Sequence of chain 1.B:
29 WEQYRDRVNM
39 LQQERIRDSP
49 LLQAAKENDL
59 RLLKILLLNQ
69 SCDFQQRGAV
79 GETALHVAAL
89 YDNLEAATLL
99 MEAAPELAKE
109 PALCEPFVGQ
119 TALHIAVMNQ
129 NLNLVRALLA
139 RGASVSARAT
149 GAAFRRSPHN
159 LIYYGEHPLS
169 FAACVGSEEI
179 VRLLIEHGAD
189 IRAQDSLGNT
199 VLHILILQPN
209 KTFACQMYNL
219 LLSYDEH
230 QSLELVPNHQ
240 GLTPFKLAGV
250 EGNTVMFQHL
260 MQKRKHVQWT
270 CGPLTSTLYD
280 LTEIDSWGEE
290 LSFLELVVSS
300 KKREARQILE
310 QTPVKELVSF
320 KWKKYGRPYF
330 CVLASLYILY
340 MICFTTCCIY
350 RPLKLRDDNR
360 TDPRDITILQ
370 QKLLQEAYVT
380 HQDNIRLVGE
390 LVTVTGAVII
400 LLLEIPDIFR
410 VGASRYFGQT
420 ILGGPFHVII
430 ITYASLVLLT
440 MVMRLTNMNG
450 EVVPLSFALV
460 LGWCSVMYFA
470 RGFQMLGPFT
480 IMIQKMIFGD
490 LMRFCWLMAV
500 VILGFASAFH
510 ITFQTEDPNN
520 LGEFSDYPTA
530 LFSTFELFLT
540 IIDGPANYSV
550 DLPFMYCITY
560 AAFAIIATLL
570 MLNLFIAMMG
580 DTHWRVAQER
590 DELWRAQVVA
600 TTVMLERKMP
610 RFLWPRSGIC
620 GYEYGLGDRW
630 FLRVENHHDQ

This protein binds this small molecule.
Small molecule (SMILES): CCCCCCCC(=O)OC[C@H](COP(=O)(O)O[C@@H]1[C@H](O)[C@H](O)[C@@H](OP(=O)(O)O)[C@H](OP(=O)(O)O)[C@H]1O)OC(=O)CCCCCCC

Binding-site contacts:
Ligand atom C5 contacts residue ARG302 of chain 1.B at 3.6 Å.
Ligand atom C6B contacts residue PHE416 of chain 1.B at 4.3 Å (hydrophobic).
Ligand atom C1B contacts residue GLY417 of chain 1.B at 4.2 Å.
Ligand atom C6 contacts residue LYS484 of chain 1.B at 4.5 Å.
Ligand atom C7B contacts residue PHE416 of chain 1.B at 3.7 Å (hydrophobic).
Ligand atom P1 contacts residue GLN418 of chain 1.B at 4.2 Å.
Ligand atom C2B contacts residue PHE416 of chain 1.B at 4.4 Å (hydrophobic).
Ligand atom O5 contacts residue ARG302 of chain 1.B at 4.2 Å.
Ligand atom O43 contacts residue ARG584 of chain 1.B at 4.3 Å.
Ligand atom O11 contacts residue GLN418 of chain 1.B at 3.5 Å (h-bond).
Ligand atom P5 contacts residue ARG302 of chain 1.B at 3.9 Å.
Ligand atom C1C contacts residue THR419 of chain 1.B at 3.9 Å.
Ligand atom O12 contacts residue GLN418 of chain 1.B at 3.4 Å.
Ligand atom C8B contacts residue PHE416 of chain 1.B at 3.9 Å (hydrophobic).
Ligand atom O53 contacts residue ARG302 of chain 1.B at 3.6 Å.
Ligand atom C8A contacts residue MET491 of chain 1.B at 4.3 Å (hydrophobic).
Ligand atom O1B contacts residue PHE416 of chain 1.B at 3.2 Å (h-bond).
Ligand atom O6 contacts residue ARG302 of chain 1.B at 3.1 Å (salt-bridge).
Ligand atom P4 contacts residue ARG584 of chain 1.B at 4.4 Å.
Ligand atom O1B contacts residue GLN418 of chain 1.B at 4.0 Å.
Ligand atom C1 contacts residue ARG302 of chain 1.B at 3.6 Å.
Ligand atom O1B contacts residue GLY417 of chain 1.B at 3.2 Å (h-bond).
Ligand atom O42 contacts residue ARG584 of chain 1.B at 3.1 Å (salt-bridge).
Ligand atom O5 contacts residue LYS484 of chain 1.B at 3.8 Å.
Ligand atom C5B contacts residue PHE416 of chain 1.B at 4.0 Å (hydrophobic).
Ligand atom O52 contacts residue ARG302 of chain 1.B at 2.9 Å (salt-bridge).
Ligand atom O1 contacts residue ARG302 of chain 1.B at 4.0 Å.
Ligand atom O12 contacts residue GLY417 of chain 1.B at 4.1 Å.
Ligand atom C1B contacts residue PHE416 of chain 1.B at 4.2 Å (hydrophobic).
Ligand atom O11 contacts residue THR419 of chain 1.B at 4.2 Å.
Ligand atom O13 contacts residue THR419 of chain 1.B at 4.2 Å.
Ligand atom C3B contacts residue PHE416 of chain 1.B at 3.5 Å (hydrophobic).
Ligand atom C6 contacts residue ARG302 of chain 1.B at 3.6 Å.